The small molecule below binds the protein below.
Small molecule (SMILES): Cc1cc(CCCOc2c(C)cc(-c3noc(C(F)(F)F)n3)cc2C)on1

Sequence of chain 4.C:
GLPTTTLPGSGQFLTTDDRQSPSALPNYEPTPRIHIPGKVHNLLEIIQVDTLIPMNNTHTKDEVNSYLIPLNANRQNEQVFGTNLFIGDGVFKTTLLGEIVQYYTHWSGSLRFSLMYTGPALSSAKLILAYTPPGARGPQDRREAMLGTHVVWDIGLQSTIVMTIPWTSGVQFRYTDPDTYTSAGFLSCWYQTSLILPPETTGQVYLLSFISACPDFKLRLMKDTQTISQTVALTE

Binding-site contacts:
Ligand atom F1 contacts residue ALA150 of chain 4.A at 3.8 Å.
Ligand atom C4 contacts residue TYR197 of chain 4.A at 3.4 Å (hydrophobic).
Ligand atom C1C contacts residue TYR197 of chain 4.A at 3.5 Å (hydrophobic).
Ligand atom CM4 contacts residue VAL176 of chain 4.A at 3.8 Å (hydrophobic).
Ligand atom O1A contacts residue PRO174 of chain 4.A at 3.5 Å.
Ligand atom CM6 contacts residue LEU25 of chain 4.C at 3.8 Å (hydrophobic).
Ligand atom C2A contacts residue TYR152 of chain 4.A at 3.7 Å (hydrophobic).
Ligand atom N3A contacts residue PHE186 of chain 4.A at 3.4 Å.
Ligand atom O1 contacts residue MET221 of chain 4.A at 3.7 Å.
Ligand atom F3 contacts residue PRO174 of chain 4.A at 2.9 Å.
Ligand atom F1 contacts residue PHE186 of chain 4.A at 3.8 Å.
Ligand atom C3C contacts residue TYR128 of chain 4.A at 3.3 Å (hydrophobic).
Ligand atom O1A contacts residue ALA24 of chain 4.C at 3.3 Å.
Ligand atom C1C contacts residue TYR128 of chain 4.A at 3.5 Å (hydrophobic).
Ligand atom N3A contacts residue TYR152 of chain 4.A at 3.8 Å.
Ligand atom F1 contacts residue MET224 of chain 4.A at 3.6 Å.
Ligand atom C5B contacts residue TYR152 of chain 4.A at 3.5 Å (hydrophobic).
Ligand atom CM2 contacts residue ILE104 of chain 4.A at 3.6 Å (hydrophobic).
Ligand atom C2C contacts residue TYR128 of chain 4.A at 3.2 Å (hydrophobic).
Ligand atom CM3 contacts residue ASN219 of chain 4.A at 3.8 Å.
Ligand atom C6B contacts residue TYR152 of chain 4.A at 3.6 Å (hydrophobic).
Ligand atom F3 contacts residue VAL176 of chain 4.A at 3.6 Å.
Ligand atom C3B contacts residue MET224 of chain 4.A at 3.6 Å (hydrophobic).
Ligand atom N1A contacts residue PRO174 of chain 4.A at 3.5 Å.
Ligand atom F3 contacts residue MET151 of chain 4.A at 3.7 Å.
Ligand atom F3 contacts residue TYR152 of chain 4.A at 3.6 Å.
Ligand atom C3A contacts residue PHE186 of chain 4.A at 3.7 Å (hydrophobic).
Ligand atom F3 contacts residue SER175 of chain 4.A at 2.8 Å.
Ligand atom C3 contacts residue LEU106 of chain 4.A at 3.8 Å (hydrophobic).
Ligand atom CM2 contacts residue MET224 of chain 4.A at 3.5 Å (hydrophobic).
Ligand atom CM4 contacts residue ALA150 of chain 4.A at 3.6 Å (hydrophobic).
Ligand atom CM6 contacts residue VAL188 of chain 4.A at 3.8 Å (hydrophobic).
Ligand atom C2B contacts residue ILE104 of chain 4.A at 3.8 Å (hydrophobic).
Ligand atom F3 contacts residue ALA150 of chain 4.A at 2.7 Å.
Ligand atom N1A contacts residue ALA24 of chain 4.C at 3.2 Å.
Ligand atom F2 contacts residue VAL176 of chain 4.A at 2.7 Å.
Ligand atom C2C contacts residue ILE104 of chain 4.A at 3.8 Å (hydrophobic).
Ligand atom CM2 contacts residue TYR128 of chain 4.A at 3.4 Å (hydrophobic).
Ligand atom C2A contacts residue PHE186 of chain 4.A at 3.5 Å (hydrophobic).
Ligand atom CM6 contacts residue TYR152 of chain 4.A at 3.4 Å (hydrophobic).

Sequence of chain 4.A:
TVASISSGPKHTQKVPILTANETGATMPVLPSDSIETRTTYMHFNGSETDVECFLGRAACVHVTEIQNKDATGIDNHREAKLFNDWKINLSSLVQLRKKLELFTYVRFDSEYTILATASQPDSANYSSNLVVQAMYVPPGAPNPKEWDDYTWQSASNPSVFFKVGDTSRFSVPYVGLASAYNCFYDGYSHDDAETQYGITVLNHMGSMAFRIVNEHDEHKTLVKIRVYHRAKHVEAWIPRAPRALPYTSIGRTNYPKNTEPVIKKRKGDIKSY

Sequence of chain 5.C:
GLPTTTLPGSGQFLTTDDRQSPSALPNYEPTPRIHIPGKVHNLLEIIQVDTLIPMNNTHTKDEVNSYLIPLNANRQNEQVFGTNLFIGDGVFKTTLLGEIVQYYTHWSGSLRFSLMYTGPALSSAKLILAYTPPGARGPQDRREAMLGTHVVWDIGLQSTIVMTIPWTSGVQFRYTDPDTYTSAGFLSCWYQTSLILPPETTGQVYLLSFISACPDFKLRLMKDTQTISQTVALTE